Binding-site contacts:
Ligand atom O2 contacts residue TRP62 of chain 1.A at 3.1 Å (h-bond).
Ligand atom C4 contacts residue TRP340 of chain 1.A at 3.5 Å (hydrophobic).
Ligand atom O3 contacts residue TRP62 of chain 1.A at 3.6 Å (h-bond).
Ligand atom C3 contacts residue ASP65 of chain 1.A at 3.5 Å.
Ligand atom C3 contacts residue TRP340 of chain 1.A at 3.9 Å (hydrophobic).
Ligand atom O2 contacts residue ALA63 of chain 1.A at 3.4 Å.
Ligand atom O4 contacts residue TRP340 of chain 1.A at 3.9 Å.
Ligand atom C1 contacts residue LYS15 of chain 1.A at 3.8 Å.
Ligand atom O3 contacts residue TRP340 of chain 1.A at 3.6 Å.
Ligand atom O6 contacts residue PRO154 of chain 1.A at 3.4 Å.
Ligand atom O5 contacts residue TYR155 of chain 1.A at 3.3 Å.
Ligand atom O3 contacts residue ARG66 of chain 1.A at 2.9 Å (salt-bridge).
Ligand atom C1 contacts residue ASP14 of chain 1.A at 3.5 Å.
Ligand atom O3 contacts residue GLU111 of chain 1.A at 3.8 Å.
Ligand atom O1 contacts residue ASP14 of chain 1.A at 3.1 Å (salt-bridge).
Ligand atom C2 contacts residue TRP62 of chain 1.A at 4.0 Å (hydrophobic).
Ligand atom C4 contacts residue ARG66 of chain 1.A at 3.9 Å.
Ligand atom O1 contacts residue LYS15 of chain 1.A at 3.4 Å (salt-bridge).
Ligand atom C1 contacts residue TYR155 of chain 1.A at 3.6 Å (hydrophobic).
Ligand atom C6 contacts residue TRP340 of chain 1.A at 3.8 Å (hydrophobic).
Ligand atom O4 contacts residue ARG344 of chain 1.A at 3.8 Å.
Ligand atom C6 contacts residue GLU153 of chain 1.A at 3.3 Å.
Ligand atom O5 contacts residue TRP340 of chain 1.A at 3.9 Å.
Ligand atom O3 contacts residue ASP65 of chain 1.A at 2.5 Å (salt-bridge).
Ligand atom O2 contacts residue LYS15 of chain 1.A at 2.9 Å (salt-bridge).
Ligand atom C2 contacts residue LYS15 of chain 1.A at 3.9 Å.
Ligand atom O4 contacts residue ARG66 of chain 1.A at 2.8 Å (salt-bridge).
Ligand atom O2 contacts residue GLU111 of chain 1.A at 2.9 Å (salt-bridge).
Ligand atom O3 contacts residue ALA63 of chain 1.A at 3.4 Å.
Ligand atom C3 contacts residue TRP62 of chain 1.A at 3.7 Å (hydrophobic).
Ligand atom C1 contacts residue TRP230 of chain 1.A at 3.9 Å (hydrophobic).
Ligand atom O2 contacts residue ASP65 of chain 1.A at 2.6 Å (salt-bridge).
Ligand atom C2 contacts residue GLU111 of chain 1.A at 3.6 Å.
Ligand atom C2 contacts residue TRP340 of chain 1.A at 4.0 Å (hydrophobic).
Ligand atom O6 contacts residue TYR155 of chain 1.A at 3.0 Å (h-bond).
Ligand atom C5 contacts residue GLU153 of chain 1.A at 4.0 Å.
Ligand atom O1 contacts residue ASN12 of chain 1.A at 3.3 Å (h-bond).
Ligand atom C2 contacts residue ASP65 of chain 1.A at 3.2 Å.
Ligand atom O6 contacts residue GLU153 of chain 1.A at 2.6 Å (salt-bridge).
Ligand atom C6 contacts residue TYR155 of chain 1.A at 3.8 Å (hydrophobic).

Sequence of chain 1.A:
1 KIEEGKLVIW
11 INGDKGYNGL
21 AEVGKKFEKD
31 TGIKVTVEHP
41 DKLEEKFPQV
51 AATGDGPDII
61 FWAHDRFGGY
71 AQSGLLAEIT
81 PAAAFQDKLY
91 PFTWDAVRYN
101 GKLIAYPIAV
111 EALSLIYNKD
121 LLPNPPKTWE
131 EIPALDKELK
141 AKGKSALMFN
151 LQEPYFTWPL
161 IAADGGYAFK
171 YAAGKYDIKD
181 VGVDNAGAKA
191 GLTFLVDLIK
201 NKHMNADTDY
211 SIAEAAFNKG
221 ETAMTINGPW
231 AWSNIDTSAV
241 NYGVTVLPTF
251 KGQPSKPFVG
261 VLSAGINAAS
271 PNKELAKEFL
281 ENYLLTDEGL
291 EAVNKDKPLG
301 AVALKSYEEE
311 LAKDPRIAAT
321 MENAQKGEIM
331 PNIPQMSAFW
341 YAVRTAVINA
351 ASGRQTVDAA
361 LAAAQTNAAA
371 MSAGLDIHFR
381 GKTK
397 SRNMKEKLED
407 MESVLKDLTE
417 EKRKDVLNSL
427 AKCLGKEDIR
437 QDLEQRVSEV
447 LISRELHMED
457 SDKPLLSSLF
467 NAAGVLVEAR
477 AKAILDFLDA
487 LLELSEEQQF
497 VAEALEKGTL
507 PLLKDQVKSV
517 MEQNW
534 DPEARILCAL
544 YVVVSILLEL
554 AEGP

The small molecule below binds the protein below.
Small molecule (SMILES): OC[C@H]1O[C@H](O[C@H]2[C@H](O)[C@@H](O)[C@@H](O)O[C@@H]2CO)[C@H](O)[C@@H](O)[C@@H]1O